Sequence of chain 1.B:
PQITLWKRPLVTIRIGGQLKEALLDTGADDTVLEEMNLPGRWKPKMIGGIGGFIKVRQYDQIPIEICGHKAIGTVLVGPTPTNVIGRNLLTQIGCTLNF

Binding-site contacts:
Ligand atom C28 contacts residue ASP30 of chain 1.B at 3.7 Å.
Ligand atom C36 contacts residue GLY48 of chain 1.A at 3.1 Å.
Ligand atom C31 contacts residue PRO81 of chain 1.B at 3.6 Å (hydrophobic).
Ligand atom O1 contacts residue ILE50 of chain 1.B at 3.8 Å.
Ligand atom C16 contacts residue LEU23 of chain 1.A at 3.8 Å (hydrophobic).
Ligand atom C13 contacts residue GLY27 of chain 1.B at 3.6 Å.
Ligand atom C26 contacts residue ASP30 of chain 1.B at 3.5 Å.
Ligand atom C17 contacts residue ARG8 of chain 1.A at 3.4 Å.
Ligand atom O4 contacts residue GLY27 of chain 1.B at 3.5 Å (h-bond).
Ligand atom C8 contacts residue ASP25 of chain 1.B at 3.6 Å.
Ligand atom C10 contacts residue GLY27 of chain 1.A at 3.7 Å.
Ligand atom C10 contacts residue ASP25 of chain 1.B at 3.4 Å.
Ligand atom C35 contacts residue GLY48 of chain 1.A at 3.3 Å.
Ligand atom O2 contacts residue ASP25 of chain 1.A at 2.6 Å (salt-bridge).
Ligand atom C7 contacts residue GLY48 of chain 1.A at 3.8 Å.
Ligand atom C23 contacts residue GLY48 of chain 1.B at 3.6 Å.
Ligand atom C32 contacts residue PRO81 of chain 1.B at 3.6 Å (hydrophobic).
Ligand atom C29 contacts residue ALA28 of chain 1.B at 3.5 Å (hydrophobic).
Ligand atom N4 contacts residue GLY27 of chain 1.B at 3.5 Å (h-bond).
Ligand atom C2 contacts residue GLY27 of chain 1.A at 3.8 Å.
Ligand atom O2 contacts residue GLY27 of chain 1.B at 3.6 Å.
Ligand atom C11 contacts residue ASP25 of chain 1.B at 3.4 Å.
Ligand atom N5 contacts residue ARG8 of chain 1.B at 3.5 Å (salt-bridge).
Ligand atom C1 contacts residue GLY48 of chain 1.A at 3.7 Å.
Ligand atom C22 contacts residue GLY48 of chain 1.B at 3.5 Å.
Ligand atom C11 contacts residue ASP25 of chain 1.A at 3.4 Å.
Ligand atom C36 contacts residue PRO81 of chain 1.B at 3.6 Å (hydrophobic).
Ligand atom O4 contacts residue ASP29 of chain 1.B at 3.2 Å (salt-bridge).
Ligand atom C31 contacts residue THR82 of chain 1.B at 3.8 Å.
Ligand atom C7 contacts residue ILE47 of chain 1.A at 3.7 Å (hydrophobic).
Ligand atom C10 contacts residue ASP25 of chain 1.A at 3.7 Å.
Ligand atom C27 contacts residue ASP30 of chain 1.B at 3.1 Å.
Ligand atom C16 contacts residue GLY27 of chain 1.B at 3.6 Å.
Ligand atom C1 contacts residue GLY49 of chain 1.A at 3.7 Å.
Ligand atom O2 contacts residue ASP25 of chain 1.B at 2.7 Å (salt-bridge).
Ligand atom C27 contacts residue VAL32 of chain 1.B at 3.4 Å (hydrophobic).
Ligand atom C12 contacts residue ASP25 of chain 1.A at 3.2 Å.
Ligand atom C18 contacts residue ARG8 of chain 1.A at 3.7 Å.
Ligand atom C6 contacts residue ALA28 of chain 1.A at 3.8 Å (hydrophobic).
Ligand atom C28 contacts residue ALA28 of chain 1.B at 3.5 Å (hydrophobic).

The small molecule below binds the protein below.
Small molecule (SMILES): CC(C)(C)NC(=O)[C@@H]1CN(Cc2cccnc2)CCN1C[C@@H](O)C[C@@H](Cc1ccccc1)C(=O)N[C@H]1c2ccccc2C[C@H]1O

Sequence of chain 1.A:
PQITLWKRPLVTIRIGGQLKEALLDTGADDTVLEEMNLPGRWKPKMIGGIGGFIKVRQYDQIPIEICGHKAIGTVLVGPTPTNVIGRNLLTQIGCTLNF